Binding-site contacts:
Ligand atom C1 contacts residue CYS143 of chain 1.A at 1.5 Å (hydrophobic).
Ligand atom C1 contacts residue ASN111 of chain 1.A at 3.4 Å.
Ligand atom CG2 contacts residue ASN130 of chain 1.A at 3.3 Å.
Ligand atom OD1 contacts residue ARG142 of chain 1.A at 2.7 Å (salt-bridge).
Ligand atom CG2 contacts residue ARG128 of chain 1.A at 3.3 Å.
Ligand atom O contacts residue ARG142 of chain 1.A at 3.8 Å.
Ligand atom OD1 contacts residue ARG128 of chain 1.A at 2.4 Å (salt-bridge).
Ligand atom CB contacts residue ASP169 of chain 1.A at 3.8 Å.
Ligand atom CB contacts residue CYS143 of chain 1.A at 3.8 Å (hydrophobic).
Ligand atom C contacts residue CYS143 of chain 1.A at 2.9 Å (hydrophobic).
Ligand atom CG1 contacts residue GLY144 of chain 1.A at 3.6 Å.
Ligand atom C3 contacts residue ASN111 of chain 1.A at 3.6 Å.
Ligand atom CG contacts residue ARG142 of chain 1.A at 3.7 Å.
Ligand atom C contacts residue GLY144 of chain 1.A at 3.8 Å.
Ligand atom CA contacts residue CYS143 of chain 1.A at 3.8 Å (hydrophobic).
Ligand atom CA contacts residue ASP169 of chain 1.A at 3.7 Å.
Ligand atom OD2 contacts residue ARG128 of chain 1.A at 3.4 Å (salt-bridge).
Ligand atom C contacts residue ARG128 of chain 1.A at 3.9 Å.
Ligand atom O contacts residue TRP78 of chain 1.A at 3.5 Å.
Ligand atom C1 contacts residue HIS170 of chain 1.A at 3.5 Å.
Ligand atom CB contacts residue VAL171 of chain 1.A at 3.7 Å (hydrophobic).
Ligand atom O contacts residue CYS143 of chain 1.A at 3.5 Å (h-bond).
Ligand atom C contacts residue CYS143 of chain 1.A at 3.7 Å (hydrophobic).
Ligand atom O contacts residue ARG128 of chain 1.A at 3.5 Å (salt-bridge).
Ligand atom OD2 contacts residue ASP169 of chain 1.A at 3.7 Å.
Ligand atom CB contacts residue ASP169 of chain 1.A at 3.1 Å.
Ligand atom C2 contacts residue ASN111 of chain 1.A at 3.9 Å.
Ligand atom C4 contacts residue ASN111 of chain 1.A at 3.8 Å.
Ligand atom N contacts residue CYS143 of chain 1.A at 3.6 Å.
Ligand atom N contacts residue ASP169 of chain 1.A at 3.1 Å (salt-bridge).
Ligand atom C contacts residue ARG128 of chain 1.A at 3.8 Å.
Ligand atom C8 contacts residue ASN111 of chain 1.A at 3.9 Å.
Ligand atom CG1 contacts residue ARG128 of chain 1.A at 3.9 Å.
Ligand atom CG contacts residue ARG128 of chain 1.A at 3.1 Å.
Ligand atom O1 contacts residue ASN111 of chain 1.A at 2.9 Å (h-bond).
Ligand atom O2 contacts residue ASN111 of chain 1.A at 3.4 Å (h-bond).
Ligand atom CA contacts residue ASP169 of chain 1.A at 3.2 Å.
Ligand atom O contacts residue ARG128 of chain 1.A at 3.0 Å (salt-bridge).
Ligand atom O contacts residue GLY144 of chain 1.A at 3.1 Å (h-bond).
Ligand atom C1 contacts residue ASP169 of chain 1.A at 3.7 Å.

A small-molecule ligand and the protein it binds are described below.
Small molecule (SMILES): CC(=O)[C@H](CC(=O)O)NC(=O)[C@H](C)NC(=O)[C@@H](NC(=O)OCc1ccccc1)C(C)C

Sequence of chain 1.A:
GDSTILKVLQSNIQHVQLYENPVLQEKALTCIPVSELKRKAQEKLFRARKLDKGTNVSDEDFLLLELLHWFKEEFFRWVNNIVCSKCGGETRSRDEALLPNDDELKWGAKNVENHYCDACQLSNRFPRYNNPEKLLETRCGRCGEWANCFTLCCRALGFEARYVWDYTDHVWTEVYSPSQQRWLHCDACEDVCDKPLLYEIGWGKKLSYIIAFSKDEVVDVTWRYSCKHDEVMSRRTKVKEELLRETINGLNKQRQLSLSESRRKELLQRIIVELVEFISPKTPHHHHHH